Binding-site contacts:
Ligand atom C8 contacts residue ASN83 of chain 1.D at 3.1 Å.
Ligand atom C3 contacts residue ASN83 of chain 1.D at 3.7 Å.
Ligand atom C2 contacts residue ASN83 of chain 1.D at 2.3 Å.
Ligand atom C5 contacts residue ASN83 of chain 1.D at 3.6 Å.
Ligand atom O7 contacts residue ASN83 of chain 1.D at 4.4 Å.
Ligand atom C1 contacts residue ASN83 of chain 1.D at 1.4 Å.
Ligand atom N2 contacts residue ASN83 of chain 1.D at 3.0 Å (h-bond).
Ligand atom C7 contacts residue ASN83 of chain 1.D at 3.4 Å.
Ligand atom O5 contacts residue ASN83 of chain 1.D at 2.2 Å (h-bond).
Ligand atom C4 contacts residue ASN83 of chain 1.D at 4.0 Å.

Sequence of chain 1.D:
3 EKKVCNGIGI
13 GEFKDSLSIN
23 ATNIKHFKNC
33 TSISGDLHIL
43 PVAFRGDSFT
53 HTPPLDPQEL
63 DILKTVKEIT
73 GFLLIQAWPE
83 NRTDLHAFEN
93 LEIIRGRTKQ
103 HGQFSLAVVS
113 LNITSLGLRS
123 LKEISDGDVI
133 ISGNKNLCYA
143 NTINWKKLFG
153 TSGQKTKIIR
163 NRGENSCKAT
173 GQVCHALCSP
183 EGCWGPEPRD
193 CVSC

This small molecule binds to this protein.
Small molecule (SMILES): CC(=O)N[C@@H]1[C@@H](O)[C@H](O)[C@@H](CO)O[C@H]1O